Sequence of chain 26.D:
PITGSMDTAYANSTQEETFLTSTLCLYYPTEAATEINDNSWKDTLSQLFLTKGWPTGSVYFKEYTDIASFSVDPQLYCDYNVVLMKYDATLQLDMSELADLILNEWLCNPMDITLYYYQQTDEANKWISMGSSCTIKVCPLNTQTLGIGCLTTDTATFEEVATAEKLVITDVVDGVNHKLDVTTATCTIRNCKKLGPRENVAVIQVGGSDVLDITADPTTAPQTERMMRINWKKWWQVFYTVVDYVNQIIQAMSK

Binding-site contacts:
Ligand atom C1 contacts residue ASN12 of chain 26.D at 2.2 Å.
Ligand atom O7 contacts residue ASN12 of chain 26.D at 3.6 Å.
Ligand atom C7 contacts residue ASN12 of chain 26.D at 3.9 Å.
Ligand atom N2 contacts residue ASN12 of chain 26.D at 3.8 Å.
Ligand atom C2 contacts residue ASN12 of chain 26.D at 3.3 Å.
Ligand atom O5 contacts residue ASN12 of chain 26.D at 2.7 Å (h-bond).
Ligand atom C5 contacts residue ASN12 of chain 26.D at 4.1 Å.

A small-molecule ligand and the protein it binds are described below.
Small molecule (SMILES): CC(=O)N[C@H]1[C@H](O[C@H]2[C@H](O)[C@@H](NC(C)=O)CO[C@@H]2CO)O[C@H](CO)[C@@H](O)[C@@H]1O